Binding-site contacts:
Ligand atom C4 contacts residue ASN973 of chain 1.B at 4.2 Å.
Ligand atom C5 contacts residue ASN973 of chain 1.B at 3.7 Å.
Ligand atom C7 contacts residue ASN973 of chain 1.B at 4.0 Å.
Ligand atom N2 contacts residue ASN973 of chain 1.B at 3.0 Å (h-bond).
Ligand atom C2 contacts residue ASN973 of chain 1.B at 2.5 Å.
Ligand atom O7 contacts residue ASN973 of chain 1.B at 4.5 Å.
Ligand atom O5 contacts residue ASN973 of chain 1.B at 2.3 Å (h-bond).
Ligand atom C1 contacts residue ASN973 of chain 1.B at 1.4 Å.
Ligand atom C3 contacts residue ASN973 of chain 1.B at 3.8 Å.

The small molecule below binds the protein below.
Small molecule (SMILES): CC(=O)N[C@@H]1[C@@H](O)[C@H](O)[C@@H](CO)O[C@H]1O

Sequence of chain 1.B:
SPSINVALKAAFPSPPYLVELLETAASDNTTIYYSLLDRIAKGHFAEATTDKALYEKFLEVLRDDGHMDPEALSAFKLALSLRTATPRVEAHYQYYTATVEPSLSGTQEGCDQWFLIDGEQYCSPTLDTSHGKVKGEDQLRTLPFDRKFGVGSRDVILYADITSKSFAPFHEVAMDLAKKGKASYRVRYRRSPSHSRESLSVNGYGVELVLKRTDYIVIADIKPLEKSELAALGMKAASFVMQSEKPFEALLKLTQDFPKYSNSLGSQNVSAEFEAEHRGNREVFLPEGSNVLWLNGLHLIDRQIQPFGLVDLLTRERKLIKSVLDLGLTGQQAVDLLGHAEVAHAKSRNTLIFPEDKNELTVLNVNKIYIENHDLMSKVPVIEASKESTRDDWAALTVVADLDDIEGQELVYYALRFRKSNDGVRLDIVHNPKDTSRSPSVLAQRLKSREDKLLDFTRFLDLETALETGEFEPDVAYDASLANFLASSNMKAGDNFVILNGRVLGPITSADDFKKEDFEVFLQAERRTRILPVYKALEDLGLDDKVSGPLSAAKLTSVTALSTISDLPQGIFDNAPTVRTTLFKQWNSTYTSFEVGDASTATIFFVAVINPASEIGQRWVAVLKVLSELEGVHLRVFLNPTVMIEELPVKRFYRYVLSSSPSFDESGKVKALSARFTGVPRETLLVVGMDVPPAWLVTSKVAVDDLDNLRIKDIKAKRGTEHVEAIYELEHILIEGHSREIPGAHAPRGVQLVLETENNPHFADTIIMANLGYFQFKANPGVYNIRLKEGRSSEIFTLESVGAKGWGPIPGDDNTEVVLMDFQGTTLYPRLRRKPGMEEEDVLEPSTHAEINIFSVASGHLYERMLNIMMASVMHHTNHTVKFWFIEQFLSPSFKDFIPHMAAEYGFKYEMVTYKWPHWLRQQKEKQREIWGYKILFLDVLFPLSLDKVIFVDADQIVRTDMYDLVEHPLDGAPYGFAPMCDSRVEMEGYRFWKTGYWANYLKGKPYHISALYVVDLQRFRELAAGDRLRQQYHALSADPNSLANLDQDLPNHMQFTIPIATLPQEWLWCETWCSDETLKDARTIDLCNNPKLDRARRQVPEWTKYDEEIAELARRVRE